This protein binds this small molecule.
Small molecule (SMILES): CC(=O)N[C@@H]1[C@@H](O)[C@H](O)[C@@H](CO)O[C@H]1O

Sequence of chain 1.B:
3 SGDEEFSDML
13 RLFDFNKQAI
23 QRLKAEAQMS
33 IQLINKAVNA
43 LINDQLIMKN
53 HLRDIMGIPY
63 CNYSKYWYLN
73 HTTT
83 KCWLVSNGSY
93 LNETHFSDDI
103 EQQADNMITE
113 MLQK

Binding-site contacts:
Ligand atom C1 contacts residue ASN94 of chain 1.B at 1.4 Å.
Ligand atom O5 contacts residue ASN94 of chain 1.B at 2.3 Å (h-bond).
Ligand atom O6 contacts residue ASN94 of chain 1.B at 4.4 Å.
Ligand atom C4 contacts residue ASN94 of chain 1.B at 4.2 Å.
Ligand atom C5 contacts residue ASN94 of chain 1.B at 3.6 Å.
Ligand atom C3 contacts residue ASN94 of chain 1.B at 3.8 Å.
Ligand atom N2 contacts residue ASN94 of chain 1.B at 3.0 Å (h-bond).
Ligand atom C7 contacts residue ASN94 of chain 1.B at 3.4 Å.
Ligand atom C2 contacts residue ASN94 of chain 1.B at 2.5 Å.
Ligand atom O7 contacts residue ASN94 of chain 1.B at 3.4 Å (h-bond).